Binding-site contacts:
Ligand atom C12 contacts residue PHE237 of chain 13.B at 3.5 Å (hydrophobic).
Ligand atom C17 contacts residue PHE237 of chain 13.B at 3.7 Å (hydrophobic).
Ligand atom O22 contacts residue TYR112 of chain 13.B at 3.5 Å.
Ligand atom C4 contacts residue VAL196 of chain 13.B at 3.9 Å (hydrophobic).
Ligand atom C11 contacts residue LEU134 of chain 13.B at 3.8 Å (hydrophobic).
Ligand atom C21 contacts residue PHE237 of chain 13.B at 3.7 Å (hydrophobic).
Ligand atom N3 contacts residue ILE194 of chain 13.B at 3.6 Å.
Ligand atom O23 contacts residue PHE237 of chain 13.B at 3.8 Å.
Ligand atom C25 contacts residue SER206 of chain 13.B at 3.8 Å.
Ligand atom N6 contacts residue VAL196 of chain 13.B at 3.9 Å.
Ligand atom C18 contacts residue TYR112 of chain 13.B at 3.7 Å (hydrophobic).
Ligand atom C21 contacts residue TYR112 of chain 13.B at 3.3 Å (hydrophobic).
Ligand atom O14 contacts residue MET132 of chain 13.B at 3.4 Å.
Ligand atom C3 contacts residue ALA24 of chain 13.D at 3.5 Å (hydrophobic).
Ligand atom C5 contacts residue VAL196 of chain 13.B at 3.8 Å (hydrophobic).
Ligand atom C3 contacts residue TYR159 of chain 13.B at 3.6 Å (hydrophobic).
Ligand atom C19 contacts residue TYR205 of chain 13.B at 3.7 Å (hydrophobic).
Ligand atom C2 contacts residue TYR159 of chain 13.B at 3.5 Å (hydrophobic).
Ligand atom C8 contacts residue VAL196 of chain 13.B at 3.6 Å (hydrophobic).
Ligand atom C13 contacts residue VAL199 of chain 13.B at 3.7 Å (hydrophobic).
Ligand atom C10 contacts residue MET132 of chain 13.B at 3.3 Å (hydrophobic).
Ligand atom N3 contacts residue TYR159 of chain 13.B at 3.9 Å.
Ligand atom C1 contacts residue PRO181 of chain 13.B at 3.7 Å (hydrophobic).
Ligand atom C11 contacts residue ILE110 of chain 13.B at 3.6 Å (hydrophobic).
Ligand atom C18 contacts residue PHE237 of chain 13.B at 3.6 Å (hydrophobic).
Ligand atom C25 contacts residue ASP236 of chain 13.B at 3.5 Å.
Ligand atom C13 contacts residue MET132 of chain 13.B at 3.8 Å (hydrophobic).
Ligand atom N4 contacts residue LEU134 of chain 13.B at 3.7 Å.
Ligand atom C8 contacts residue VAL199 of chain 13.B at 3.7 Å (hydrophobic).
Ligand atom C7 contacts residue TYR159 of chain 13.B at 3.7 Å (hydrophobic).
Ligand atom C20 contacts residue TYR205 of chain 13.B at 3.5 Å (hydrophobic).
Ligand atom C7 contacts residue VAL196 of chain 13.B at 3.6 Å (hydrophobic).
Ligand atom O22 contacts residue TYR205 of chain 13.B at 3.8 Å.
Ligand atom N4 contacts residue LEU240 of chain 13.B at 3.6 Å.
Ligand atom C4 contacts residue TYR159 of chain 13.B at 3.5 Å (hydrophobic).
Ligand atom O23 contacts residue TYR112 of chain 13.B at 3.5 Å.
Ligand atom C2 contacts residue ILE194 of chain 13.B at 3.5 Å (hydrophobic).
Ligand atom N3 contacts residue LEU240 of chain 13.B at 3.5 Å.
Ligand atom C17 contacts residue TYR112 of chain 13.B at 3.8 Å (hydrophobic).
Ligand atom C10 contacts residue ILE110 of chain 13.B at 3.5 Å (hydrophobic).

Sequence of chain 13.B:
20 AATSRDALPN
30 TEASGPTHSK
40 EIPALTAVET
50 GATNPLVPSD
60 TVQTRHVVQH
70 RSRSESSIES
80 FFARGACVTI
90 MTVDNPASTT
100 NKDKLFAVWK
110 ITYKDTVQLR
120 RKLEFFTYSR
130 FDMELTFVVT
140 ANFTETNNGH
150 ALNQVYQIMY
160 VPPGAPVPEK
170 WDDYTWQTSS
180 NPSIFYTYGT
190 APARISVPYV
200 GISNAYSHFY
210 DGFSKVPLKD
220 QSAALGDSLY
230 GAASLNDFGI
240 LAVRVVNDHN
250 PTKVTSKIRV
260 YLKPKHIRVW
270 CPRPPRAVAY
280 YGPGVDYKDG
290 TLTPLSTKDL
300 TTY

Sequence of chain 13.D:
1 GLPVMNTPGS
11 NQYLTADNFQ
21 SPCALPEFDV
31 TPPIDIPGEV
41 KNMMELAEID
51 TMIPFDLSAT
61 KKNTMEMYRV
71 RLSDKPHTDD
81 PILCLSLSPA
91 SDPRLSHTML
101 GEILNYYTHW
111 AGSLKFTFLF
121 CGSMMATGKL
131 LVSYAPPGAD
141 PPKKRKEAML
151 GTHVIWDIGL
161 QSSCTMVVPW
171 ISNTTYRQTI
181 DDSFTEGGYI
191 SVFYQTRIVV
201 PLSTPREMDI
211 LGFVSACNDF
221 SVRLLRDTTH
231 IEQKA

The protein below binds the small molecule below.
Small molecule (SMILES): CCOC(=O)c1ccc(OCCC2CCN(c3ccc(C)nn3)CC2)cc1